Binding-site contacts:
Ligand atom C22 contacts residue VAL905 of chain 1.A at 3.7 Å (hydrophobic).
Ligand atom O3 contacts residue TYR903 of chain 1.A at 4.2 Å.
Ligand atom C30 contacts residue SER904 of chain 1.A at 3.6 Å.
Ligand atom N2 contacts residue SER904 of chain 1.A at 3.8 Å.
Ligand atom C1 contacts residue ALA67 of chain 1.D at 4.2 Å (hydrophobic).
Ligand atom C14 contacts residue MET71 of chain 1.D at 3.7 Å (hydrophobic).
Ligand atom C11 contacts residue ALA67 of chain 1.D at 3.5 Å (hydrophobic).
Ligand atom C10 contacts residue ALA64 of chain 1.D at 4.3 Å (hydrophobic).
Ligand atom C10 contacts residue MET68 of chain 1.D at 3.6 Å (hydrophobic).
Ligand atom C17 contacts residue TYR903 of chain 1.A at 3.7 Å (hydrophobic).
Ligand atom C7 contacts residue VAL905 of chain 1.A at 4.3 Å (hydrophobic).
Ligand atom C7 contacts residue TYR903 of chain 1.A at 4.3 Å (hydrophobic).
Ligand atom C29 contacts residue SER904 of chain 1.A at 3.6 Å.
Ligand atom C11 contacts residue TYR903 of chain 1.A at 4.5 Å (hydrophobic).
Ligand atom C8 contacts residue VAL905 of chain 1.A at 3.7 Å (hydrophobic).
Ligand atom C10 contacts residue VAL905 of chain 1.A at 4.1 Å (hydrophobic).
Ligand atom C27 contacts residue SER904 of chain 1.A at 3.8 Å.
Ligand atom C11 contacts residue MET68 of chain 1.D at 4.0 Å (hydrophobic).
Ligand atom C9 contacts residue VAL905 of chain 1.A at 4.5 Å (hydrophobic).
Ligand atom C20 contacts residue VAL905 of chain 1.A at 4.2 Å (hydrophobic).
Ligand atom C15 contacts residue MET71 of chain 1.D at 4.1 Å (hydrophobic).
Ligand atom C18 contacts residue TYR903 of chain 1.A at 4.1 Å (hydrophobic).

The small molecule below binds the protein below.
Small molecule (SMILES): C[C@H](CCC(=O)NCCC[N+](C)(C)CC(O)CS(=O)(=O)O)[C@H]1CC[C@H]2[C@@H]3[C@H](O)C[C@@H]4C[C@H](O)CC[C@]4(C)[C@H]3C[C@H](O)[C@]12C

Sequence of chain 1.D:
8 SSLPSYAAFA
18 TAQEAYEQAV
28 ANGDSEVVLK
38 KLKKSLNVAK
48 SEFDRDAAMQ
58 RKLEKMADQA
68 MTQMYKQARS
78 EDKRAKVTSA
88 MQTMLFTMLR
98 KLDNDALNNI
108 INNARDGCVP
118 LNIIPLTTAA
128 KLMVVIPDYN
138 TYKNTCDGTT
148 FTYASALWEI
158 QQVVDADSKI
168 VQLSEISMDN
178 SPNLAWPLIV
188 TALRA

Sequence of chain 1.A:
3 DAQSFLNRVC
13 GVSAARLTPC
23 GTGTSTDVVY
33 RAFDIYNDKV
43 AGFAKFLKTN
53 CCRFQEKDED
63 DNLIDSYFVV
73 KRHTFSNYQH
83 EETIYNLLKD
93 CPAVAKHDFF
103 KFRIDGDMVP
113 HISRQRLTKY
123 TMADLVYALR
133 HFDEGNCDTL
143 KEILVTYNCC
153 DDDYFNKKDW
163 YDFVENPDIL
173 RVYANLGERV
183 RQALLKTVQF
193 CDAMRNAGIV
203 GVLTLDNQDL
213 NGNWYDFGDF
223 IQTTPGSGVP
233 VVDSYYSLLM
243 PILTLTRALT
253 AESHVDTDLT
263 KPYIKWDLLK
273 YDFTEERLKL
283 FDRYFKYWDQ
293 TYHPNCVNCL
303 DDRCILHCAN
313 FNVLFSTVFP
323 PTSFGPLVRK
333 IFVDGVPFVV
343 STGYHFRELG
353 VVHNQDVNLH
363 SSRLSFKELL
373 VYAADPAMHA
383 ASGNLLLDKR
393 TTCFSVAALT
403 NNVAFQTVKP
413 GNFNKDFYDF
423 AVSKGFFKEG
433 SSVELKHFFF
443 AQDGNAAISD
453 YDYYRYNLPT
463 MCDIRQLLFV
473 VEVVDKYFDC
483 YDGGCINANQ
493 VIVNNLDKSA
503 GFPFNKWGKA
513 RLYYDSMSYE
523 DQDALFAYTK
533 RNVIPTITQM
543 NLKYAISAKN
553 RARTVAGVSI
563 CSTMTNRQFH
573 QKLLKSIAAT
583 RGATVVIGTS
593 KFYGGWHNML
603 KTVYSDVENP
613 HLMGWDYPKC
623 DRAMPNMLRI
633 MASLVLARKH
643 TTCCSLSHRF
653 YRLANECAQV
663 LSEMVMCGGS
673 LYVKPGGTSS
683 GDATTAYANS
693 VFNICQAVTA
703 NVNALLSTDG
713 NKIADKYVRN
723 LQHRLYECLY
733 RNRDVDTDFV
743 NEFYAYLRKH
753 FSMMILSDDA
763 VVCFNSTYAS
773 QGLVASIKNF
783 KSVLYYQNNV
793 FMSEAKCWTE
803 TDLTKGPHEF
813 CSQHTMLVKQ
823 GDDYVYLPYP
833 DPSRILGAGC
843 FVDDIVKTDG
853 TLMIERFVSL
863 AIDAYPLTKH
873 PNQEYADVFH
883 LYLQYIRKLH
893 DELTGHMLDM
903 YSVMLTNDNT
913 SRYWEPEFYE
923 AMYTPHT